Sequence of chain 1.A:
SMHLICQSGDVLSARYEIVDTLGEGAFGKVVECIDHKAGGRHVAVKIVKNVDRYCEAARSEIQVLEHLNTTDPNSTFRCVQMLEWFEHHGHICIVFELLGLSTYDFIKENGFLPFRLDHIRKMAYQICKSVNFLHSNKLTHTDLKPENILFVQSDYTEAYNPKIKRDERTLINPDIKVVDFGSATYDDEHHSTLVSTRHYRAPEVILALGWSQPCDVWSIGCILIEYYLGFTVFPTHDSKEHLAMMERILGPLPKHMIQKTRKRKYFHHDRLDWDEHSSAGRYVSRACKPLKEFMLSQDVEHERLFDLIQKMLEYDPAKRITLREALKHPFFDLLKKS

Binding-site contacts:
Ligand atom CAS contacts residue LEU22 of chain 1.A at 3.9 Å (hydrophobic).
Ligand atom CAF contacts residue GLY100 of chain 1.A at 3.4 Å.
Ligand atom CAG contacts residue LEU22 of chain 1.A at 3.6 Å (hydrophobic).
Ligand atom CAV contacts residue GLU147 of chain 1.A at 3.3 Å.
Ligand atom CAG contacts residue LEU150 of chain 1.A at 3.9 Å (hydrophobic).
Ligand atom CAU contacts residue LEU22 of chain 1.A at 3.8 Å (hydrophobic).
Ligand atom CAC contacts residue PHE96 of chain 1.A at 3.3 Å (hydrophobic).
Ligand atom CAD contacts residue VAL179 of chain 1.A at 3.8 Å (hydrophobic).
Ligand atom CAV contacts residue SER102 of chain 1.A at 3.9 Å.
Ligand atom CAH contacts residue LEU99 of chain 1.A at 3.8 Å (hydrophobic).
Ligand atom NAW contacts residue LEU150 of chain 1.A at 3.2 Å.
Ligand atom NAM contacts residue GLU97 of chain 1.A at 3.9 Å.
Ligand atom CAK contacts residue GLU147 of chain 1.A at 3.5 Å.
Ligand atom CAF contacts residue LEU22 of chain 1.A at 3.7 Å (hydrophobic).
Ligand atom CAQ contacts residue VAL179 of chain 1.A at 3.8 Å (hydrophobic).
Ligand atom CAU contacts residue LEU99 of chain 1.A at 3.9 Å (hydrophobic).
Ligand atom CAA contacts residue PHE27 of chain 1.A at 3.9 Å (hydrophobic).
Ligand atom NAM contacts residue LEU98 of chain 1.A at 3.8 Å.
Ligand atom CAP contacts residue VAL179 of chain 1.A at 3.9 Å (hydrophobic).
Ligand atom CAT contacts residue ALA44 of chain 1.A at 4.0 Å (hydrophobic).
Ligand atom CAH contacts residue ALA44 of chain 1.A at 3.3 Å (hydrophobic).
Ligand atom NAO contacts residue LEU22 of chain 1.A at 3.8 Å.
Ligand atom CAD contacts residue PHE96 of chain 1.A at 3.9 Å (hydrophobic).
Ligand atom OAB contacts residue ASP180 of chain 1.A at 3.5 Å.
Ligand atom CAF contacts residue LEU150 of chain 1.A at 3.8 Å (hydrophobic).
Ligand atom CAG contacts residue LEU99 of chain 1.A at 3.6 Å (hydrophobic).
Ligand atom CAT contacts residue LEU150 of chain 1.A at 3.6 Å (hydrophobic).
Ligand atom NAN contacts residue LEU150 of chain 1.A at 3.2 Å.
Ligand atom CAE contacts residue PHE96 of chain 1.A at 3.5 Å (hydrophobic).
Ligand atom CAI contacts residue VAL30 of chain 1.A at 3.9 Å (hydrophobic).
Ligand atom NAM contacts residue ALA44 of chain 1.A at 3.5 Å.
Ligand atom CAS contacts residue LEU150 of chain 1.A at 3.5 Å (hydrophobic).
Ligand atom OAB contacts residue LYS46 of chain 1.A at 2.9 Å (salt-bridge).
Ligand atom CAU contacts residue LEU150 of chain 1.A at 3.6 Å (hydrophobic).
Ligand atom CAK contacts residue SER102 of chain 1.A at 3.5 Å.
Ligand atom CAH contacts residue GLU97 of chain 1.A at 3.6 Å.
Ligand atom NAM contacts residue LEU99 of chain 1.A at 2.9 Å (h-bond).
Ligand atom NAN contacts residue VAL30 of chain 1.A at 3.9 Å.
Ligand atom CAJ contacts residue GLU147 of chain 1.A at 3.4 Å.
Ligand atom CAG contacts residue GLY100 of chain 1.A at 3.3 Å.

This small molecule binds to this protein.
Small molecule (SMILES): CC(=O)c1cccc(-c2cnc3ccc(NCC4CC4)nn23)c1